A protein and the small-molecule ligand that binds it are described below.
Small molecule (SMILES): CC(=O)N[C@@H]1[C@@H](O)[C@H](O)[C@@H](CO)O[C@H]1O

Sequence of chain 1.C:
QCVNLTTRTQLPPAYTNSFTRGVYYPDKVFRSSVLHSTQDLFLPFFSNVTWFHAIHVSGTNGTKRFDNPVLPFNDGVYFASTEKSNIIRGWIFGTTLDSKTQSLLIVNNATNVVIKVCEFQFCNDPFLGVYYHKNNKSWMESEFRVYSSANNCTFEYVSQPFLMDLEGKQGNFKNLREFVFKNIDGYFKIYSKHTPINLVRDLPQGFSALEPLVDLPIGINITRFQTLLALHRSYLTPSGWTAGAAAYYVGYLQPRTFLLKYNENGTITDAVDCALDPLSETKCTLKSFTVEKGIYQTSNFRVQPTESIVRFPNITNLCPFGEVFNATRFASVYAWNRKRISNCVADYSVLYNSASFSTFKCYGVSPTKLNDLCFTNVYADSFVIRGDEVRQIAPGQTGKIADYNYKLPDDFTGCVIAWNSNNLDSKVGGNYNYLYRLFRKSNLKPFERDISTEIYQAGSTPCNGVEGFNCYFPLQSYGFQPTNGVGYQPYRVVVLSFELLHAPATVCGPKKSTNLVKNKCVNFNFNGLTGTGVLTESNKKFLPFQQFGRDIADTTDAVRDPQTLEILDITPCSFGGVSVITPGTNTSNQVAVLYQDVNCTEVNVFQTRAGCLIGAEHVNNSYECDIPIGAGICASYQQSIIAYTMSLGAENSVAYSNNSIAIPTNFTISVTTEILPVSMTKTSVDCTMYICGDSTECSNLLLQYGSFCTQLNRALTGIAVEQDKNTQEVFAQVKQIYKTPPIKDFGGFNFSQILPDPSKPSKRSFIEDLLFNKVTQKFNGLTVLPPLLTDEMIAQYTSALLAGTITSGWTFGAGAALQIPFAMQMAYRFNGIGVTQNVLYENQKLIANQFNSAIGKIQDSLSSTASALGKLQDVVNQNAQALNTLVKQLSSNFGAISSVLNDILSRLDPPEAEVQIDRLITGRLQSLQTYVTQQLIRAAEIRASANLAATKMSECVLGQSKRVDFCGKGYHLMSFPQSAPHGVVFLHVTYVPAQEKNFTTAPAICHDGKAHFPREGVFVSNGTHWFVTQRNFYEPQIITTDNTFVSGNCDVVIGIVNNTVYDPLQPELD

Binding-site contacts:
Ligand atom C7 contacts residue ASN330 of chain 1.C at 3.7 Å.
Ligand atom C1 contacts residue ASN330 of chain 1.C at 1.4 Å.
Ligand atom N2 contacts residue ASN330 of chain 1.C at 3.0 Å (h-bond).
Ligand atom C2 contacts residue ASN330 of chain 1.C at 2.4 Å.
Ligand atom C8 contacts residue LEU355 of chain 1.C at 4.2 Å (hydrophobic).
Ligand atom O7 contacts residue GLY326 of chain 1.C at 4.2 Å.
Ligand atom O7 contacts residue ASN330 of chain 1.C at 3.8 Å.
Ligand atom C4 contacts residue ASN330 of chain 1.C at 4.2 Å.
Ligand atom C3 contacts residue ASN330 of chain 1.C at 3.8 Å.
Ligand atom O5 contacts residue ASN330 of chain 1.C at 2.4 Å (h-bond).
Ligand atom C5 contacts residue ASN330 of chain 1.C at 3.7 Å.